Binding-site contacts:
Ligand atom O1G contacts residue MG1 of chain 1.M at 2.1 Å.
Ligand atom O3G contacts residue GLY48 of chain 1.B at 3.7 Å.
Ligand atom O2' contacts residue VAL53 of chain 1.B at 3.4 Å.
Ligand atom C6 contacts residue MET17 of chain 1.B at 3.0 Å (hydrophobic).
Ligand atom PG contacts residue MG1 of chain 1.M at 3.4 Å.
Ligand atom C8 contacts residue VAL234 of chain 1.B at 3.4 Å (hydrophobic).
Ligand atom O2' contacts residue ARG205 of chain 1.B at 3.3 Å (salt-bridge).
Ligand atom N3B contacts residue ARG235 of chain 1.B at 3.4 Å (salt-bridge).
Ligand atom O3A contacts residue SER49 of chain 1.B at 3.6 Å.
Ligand atom PB contacts residue LYS51 of chain 1.B at 3.7 Å.
Ligand atom O2A contacts residue VAL53 of chain 1.B at 3.3 Å.
Ligand atom O4' contacts residue VAL234 of chain 1.B at 3.2 Å.
Ligand atom N1 contacts residue MET17 of chain 1.B at 2.1 Å (h-bond).
Ligand atom O3A contacts residue GLY50 of chain 1.B at 2.8 Å (h-bond).
Ligand atom N7 contacts residue GLY50 of chain 1.B at 3.3 Å.
Ligand atom O1B contacts residue LYS51 of chain 1.B at 3.6 Å (salt-bridge).
Ligand atom N6 contacts residue VAL18 of chain 1.B at 3.5 Å (h-bond).
Ligand atom O3A contacts residue LYS51 of chain 1.B at 3.5 Å (salt-bridge).
Ligand atom O2A contacts residue GLY50 of chain 1.B at 3.1 Å.
Ligand atom C2' contacts residue VAL53 of chain 1.B at 3.4 Å (hydrophobic).
Ligand atom O2B contacts residue SER49 of chain 1.B at 3.1 Å (h-bond).
Ligand atom N3B contacts residue GLY48 of chain 1.B at 3.1 Å (h-bond).
Ligand atom O3G contacts residue ASN158 of chain 1.B at 3.7 Å.
Ligand atom N9 contacts residue VAL234 of chain 1.B at 3.5 Å.
Ligand atom O2B contacts residue GLY48 of chain 1.B at 3.4 Å (h-bond).
Ligand atom O1B contacts residue GLU52 of chain 1.B at 3.3 Å (salt-bridge).
Ligand atom O2B contacts residue LYS51 of chain 1.B at 2.7 Å (salt-bridge).
Ligand atom O3G contacts residue LYS51 of chain 1.B at 3.4 Å (salt-bridge).
Ligand atom C6 contacts residue LEU198 of chain 1.B at 3.6 Å (hydrophobic).
Ligand atom N1 contacts residue VAL18 of chain 1.B at 3.7 Å.
Ligand atom C8 contacts residue GLY50 of chain 1.B at 3.4 Å.
Ligand atom O3' contacts residue ARG205 of chain 1.B at 2.9 Å (salt-bridge).
Ligand atom O2B contacts residue GLY50 of chain 1.B at 3.3 Å (h-bond).
Ligand atom O3G contacts residue SER47 of chain 1.B at 3.4 Å.
Ligand atom PG contacts residue ARG235 of chain 1.B at 3.3 Å.
Ligand atom C2 contacts residue MET17 of chain 1.B at 2.9 Å (hydrophobic).
Ligand atom N1 contacts residue LEU198 of chain 1.B at 3.6 Å.
Ligand atom N7 contacts residue SER49 of chain 1.B at 3.5 Å (h-bond).
Ligand atom N6 contacts residue MET17 of chain 1.B at 3.1 Å (h-bond).
Ligand atom O2G contacts residue ARG235 of chain 1.B at 2.3 Å (salt-bridge).

A small-molecule ligand and the protein it binds are described below.
Small molecule (SMILES): Nc1ncnc2c1ncn2[C@@H]1O[C@H](CO[P](=O)(O)O[P](=O)(O)NP(=O)(O)O)[C@@H](O)[C@H]1O

Sequence of chain 1.B:
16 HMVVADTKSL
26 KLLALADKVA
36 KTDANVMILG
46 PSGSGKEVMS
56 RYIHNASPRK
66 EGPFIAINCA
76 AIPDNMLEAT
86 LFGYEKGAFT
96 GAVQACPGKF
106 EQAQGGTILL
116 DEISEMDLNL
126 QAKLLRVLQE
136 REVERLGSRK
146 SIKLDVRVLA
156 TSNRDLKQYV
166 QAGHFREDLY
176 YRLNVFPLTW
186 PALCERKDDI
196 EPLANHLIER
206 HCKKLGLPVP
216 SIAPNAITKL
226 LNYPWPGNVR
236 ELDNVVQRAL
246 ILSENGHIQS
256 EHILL